This small molecule binds to this protein.
Small molecule (SMILES): CC[C@H](C)[C@H](N)C(=O)N1CCC[C@H]1C(=O)N[C@@H](Cc1ccccc1)C(=O)O

Sequence of chain 1.B:
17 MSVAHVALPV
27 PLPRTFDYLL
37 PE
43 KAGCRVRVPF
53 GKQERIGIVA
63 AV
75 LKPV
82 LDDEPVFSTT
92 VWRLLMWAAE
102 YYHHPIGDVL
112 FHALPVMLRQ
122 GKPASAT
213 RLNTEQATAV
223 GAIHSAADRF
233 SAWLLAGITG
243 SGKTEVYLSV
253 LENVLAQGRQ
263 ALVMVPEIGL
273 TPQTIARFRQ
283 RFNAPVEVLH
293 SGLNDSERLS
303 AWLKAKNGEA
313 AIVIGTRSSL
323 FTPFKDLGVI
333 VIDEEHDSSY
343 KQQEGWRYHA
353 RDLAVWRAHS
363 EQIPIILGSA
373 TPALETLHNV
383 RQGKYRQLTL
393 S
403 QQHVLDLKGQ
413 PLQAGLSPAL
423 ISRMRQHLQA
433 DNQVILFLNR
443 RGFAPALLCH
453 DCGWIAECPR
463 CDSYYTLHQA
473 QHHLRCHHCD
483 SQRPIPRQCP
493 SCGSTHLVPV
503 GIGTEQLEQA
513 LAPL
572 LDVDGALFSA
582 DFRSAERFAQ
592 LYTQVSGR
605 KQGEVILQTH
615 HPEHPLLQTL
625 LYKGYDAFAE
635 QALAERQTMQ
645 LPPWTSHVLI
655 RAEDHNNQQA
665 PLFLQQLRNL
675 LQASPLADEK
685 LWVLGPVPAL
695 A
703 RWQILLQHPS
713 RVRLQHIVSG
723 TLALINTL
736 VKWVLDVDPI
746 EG

Binding-site contacts:
Ligand atom O contacts residue ARG713 of chain 1.B at 4.3 Å.
Ligand atom CE1 contacts residue ARG713 of chain 1.B at 4.2 Å.
Ligand atom CZ contacts residue ASP354 of chain 1.B at 4.5 Å.
Ligand atom CB contacts residue VAL714 of chain 1.B at 4.5 Å (hydrophobic).
Ligand atom CD1 contacts residue ARG713 of chain 1.B at 4.3 Å.
Ligand atom CG2 contacts residue VAL714 of chain 1.B at 4.1 Å (hydrophobic).
Ligand atom CE2 contacts residue VAL357 of chain 1.B at 4.1 Å (hydrophobic).
Ligand atom CG1 contacts residue VAL714 of chain 1.B at 4.0 Å (hydrophobic).
Ligand atom CZ contacts residue VAL357 of chain 1.B at 3.6 Å (hydrophobic).
Ligand atom OXT contacts residue ARG713 of chain 1.B at 4.2 Å.
Ligand atom CD1 contacts residue VAL714 of chain 1.B at 4.4 Å (hydrophobic).
Ligand atom CD1 contacts residue ARG713 of chain 1.B at 4.3 Å.
Ligand atom CD1 contacts residue SER712 of chain 1.B at 4.3 Å.
Ligand atom CE1 contacts residue VAL357 of chain 1.B at 4.3 Å (hydrophobic).
Ligand atom CE1 contacts residue ASP354 of chain 1.B at 3.7 Å.